Binding-site contacts:
Ligand atom C4 contacts residue ASN126 of chain 1.A at 4.3 Å.
Ligand atom C2 contacts residue ASN126 of chain 1.A at 2.5 Å.
Ligand atom O5 contacts residue ASN126 of chain 1.A at 2.4 Å (h-bond).
Ligand atom C5 contacts residue ASN126 of chain 1.A at 3.7 Å.
Ligand atom C8 contacts residue SER123 of chain 1.A at 4.1 Å.
Ligand atom C8 contacts residue ASN126 of chain 1.A at 3.9 Å.
Ligand atom C8 contacts residue PRO125 of chain 1.A at 3.6 Å (hydrophobic).
Ligand atom N2 contacts residue ASN126 of chain 1.A at 2.9 Å (h-bond).
Ligand atom O7 contacts residue ASN126 of chain 1.A at 3.2 Å (h-bond).
Ligand atom C1 contacts residue ASN126 of chain 1.A at 1.4 Å.
Ligand atom C7 contacts residue ASN126 of chain 1.A at 3.2 Å.
Ligand atom C3 contacts residue ASN126 of chain 1.A at 3.8 Å.

Sequence of chain 1.A:
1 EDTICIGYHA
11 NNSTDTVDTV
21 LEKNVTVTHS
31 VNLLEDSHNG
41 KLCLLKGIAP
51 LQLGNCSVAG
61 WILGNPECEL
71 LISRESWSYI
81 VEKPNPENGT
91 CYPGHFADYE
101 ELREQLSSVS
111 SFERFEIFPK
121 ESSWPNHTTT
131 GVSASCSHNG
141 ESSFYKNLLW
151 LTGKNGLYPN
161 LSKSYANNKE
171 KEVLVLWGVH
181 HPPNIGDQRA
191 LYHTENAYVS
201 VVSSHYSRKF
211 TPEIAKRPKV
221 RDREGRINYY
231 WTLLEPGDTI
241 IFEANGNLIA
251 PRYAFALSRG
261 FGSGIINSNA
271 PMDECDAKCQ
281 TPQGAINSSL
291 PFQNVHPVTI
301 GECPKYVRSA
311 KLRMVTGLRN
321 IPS

A small-molecule ligand and the protein it binds are described below.
Small molecule (SMILES): CC(=O)N[C@@H]1[C@@H](O)[C@H](O)[C@@H](CO)O[C@H]1O